Sequence of chain 1.D:
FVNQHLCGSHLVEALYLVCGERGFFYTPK

This small molecule binds to this protein.
Small molecule (SMILES): Oc1cccc(O)c1

Sequence of chain 1.J:
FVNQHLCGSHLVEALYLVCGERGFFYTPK

Sequence of chain 1.B:
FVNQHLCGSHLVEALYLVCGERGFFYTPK

Binding-site contacts:
Ligand atom C1 contacts residue CYS6 of chain 1.I at 3.3 Å (hydrophobic).
Ligand atom O1 contacts residue ILE10 of chain 1.I at 3.5 Å.
Ligand atom C4 contacts residue HIS5 of chain 1.B at 3.6 Å.
Ligand atom O1 contacts residue SER9 of chain 1.I at 3.6 Å.
Ligand atom O3 contacts residue HIS5 of chain 1.B at 3.1 Å (h-bond).
Ligand atom O3 contacts residue ALA14 of chain 1.J at 3.6 Å.
Ligand atom O3 contacts residue LEU16 of chain 1.I at 3.9 Å.
Ligand atom C1 contacts residue LEU11 of chain 1.J at 3.8 Å (hydrophobic).
Ligand atom C1 contacts residue CYS11 of chain 1.I at 3.8 Å (hydrophobic).
Ligand atom C5 contacts residue HIS5 of chain 1.B at 4.1 Å.
Ligand atom C2 contacts residue LEU11 of chain 1.J at 4.3 Å (hydrophobic).
Ligand atom C1 contacts residue HIS5 of chain 1.B at 4.2 Å.
Ligand atom C4 contacts residue LEU11 of chain 1.J at 4.0 Å (hydrophobic).
Ligand atom C5 contacts residue LEU6 of chain 1.B at 3.9 Å (hydrophobic).
Ligand atom O3 contacts residue CYS11 of chain 1.I at 4.4 Å.
Ligand atom C1 contacts residue ILE10 of chain 1.I at 4.5 Å (hydrophobic).
Ligand atom C2 contacts residue ILE10 of chain 1.I at 4.4 Å (hydrophobic).
Ligand atom O3 contacts residue LEU17 of chain 1.D at 3.6 Å.
Ligand atom C2 contacts residue CYS11 of chain 1.I at 3.5 Å (hydrophobic).
Ligand atom C6 contacts residue VAL2 of chain 1.B at 4.4 Å (hydrophobic).
Ligand atom C3 contacts residue LEU11 of chain 1.J at 4.4 Å (hydrophobic).
Ligand atom C6 contacts residue HIS5 of chain 1.B at 4.3 Å.
Ligand atom O1 contacts residue VAL2 of chain 1.B at 4.2 Å.
Ligand atom O1 contacts residue LEU11 of chain 1.J at 4.4 Å.
Ligand atom C4 contacts residue LEU6 of chain 1.B at 4.5 Å (hydrophobic).
Ligand atom C5 contacts residue CYS7 of chain 1.J at 4.1 Å (hydrophobic).
Ligand atom C5 contacts residue LEU11 of chain 1.J at 3.6 Å (hydrophobic).
Ligand atom C6 contacts residue LEU11 of chain 1.J at 3.4 Å (hydrophobic).
Ligand atom C6 contacts residue CYS7 of chain 1.J at 3.9 Å (hydrophobic).
Ligand atom C5 contacts residue HIS10 of chain 1.J at 4.0 Å.
Ligand atom C3 contacts residue ALA14 of chain 1.J at 4.3 Å (hydrophobic).
Ligand atom C4 contacts residue HIS10 of chain 1.J at 3.9 Å.
Ligand atom C3 contacts residue LEU16 of chain 1.I at 4.1 Å (hydrophobic).
Ligand atom O1 contacts residue CYS6 of chain 1.I at 2.6 Å (h-bond).
Ligand atom C3 contacts residue HIS5 of chain 1.B at 3.2 Å.
Ligand atom C6 contacts residue CYS6 of chain 1.I at 3.2 Å (hydrophobic).
Ligand atom C2 contacts residue HIS5 of chain 1.B at 3.7 Å.
Ligand atom O1 contacts residue CYS11 of chain 1.I at 2.7 Å (h-bond).
Ligand atom C2 contacts residue LEU16 of chain 1.I at 4.1 Å (hydrophobic).
Ligand atom C3 contacts residue CYS11 of chain 1.I at 4.5 Å (hydrophobic).

Sequence of chain 1.I:
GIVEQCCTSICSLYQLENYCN